Sequence of chain 1.C:
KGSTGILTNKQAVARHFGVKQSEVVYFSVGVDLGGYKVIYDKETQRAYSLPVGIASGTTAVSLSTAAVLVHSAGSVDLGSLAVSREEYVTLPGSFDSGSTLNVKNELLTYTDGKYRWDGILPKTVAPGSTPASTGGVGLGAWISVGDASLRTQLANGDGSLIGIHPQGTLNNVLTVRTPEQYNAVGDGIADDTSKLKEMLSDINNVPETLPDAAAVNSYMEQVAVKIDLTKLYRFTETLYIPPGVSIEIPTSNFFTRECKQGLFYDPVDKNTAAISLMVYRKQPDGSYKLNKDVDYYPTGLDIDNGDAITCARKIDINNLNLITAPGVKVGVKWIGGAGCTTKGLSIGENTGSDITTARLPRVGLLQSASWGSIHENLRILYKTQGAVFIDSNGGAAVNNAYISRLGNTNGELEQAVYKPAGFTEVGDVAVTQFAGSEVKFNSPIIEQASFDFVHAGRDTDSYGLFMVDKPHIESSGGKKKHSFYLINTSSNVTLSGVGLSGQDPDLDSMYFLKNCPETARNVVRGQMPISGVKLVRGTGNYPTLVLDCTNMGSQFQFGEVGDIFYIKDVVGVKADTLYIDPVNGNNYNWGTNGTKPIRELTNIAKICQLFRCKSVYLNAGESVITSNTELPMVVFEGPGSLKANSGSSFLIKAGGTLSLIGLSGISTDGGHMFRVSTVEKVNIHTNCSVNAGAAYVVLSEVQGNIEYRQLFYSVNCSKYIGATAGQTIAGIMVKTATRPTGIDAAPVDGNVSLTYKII

Sequence of chain 1.A:
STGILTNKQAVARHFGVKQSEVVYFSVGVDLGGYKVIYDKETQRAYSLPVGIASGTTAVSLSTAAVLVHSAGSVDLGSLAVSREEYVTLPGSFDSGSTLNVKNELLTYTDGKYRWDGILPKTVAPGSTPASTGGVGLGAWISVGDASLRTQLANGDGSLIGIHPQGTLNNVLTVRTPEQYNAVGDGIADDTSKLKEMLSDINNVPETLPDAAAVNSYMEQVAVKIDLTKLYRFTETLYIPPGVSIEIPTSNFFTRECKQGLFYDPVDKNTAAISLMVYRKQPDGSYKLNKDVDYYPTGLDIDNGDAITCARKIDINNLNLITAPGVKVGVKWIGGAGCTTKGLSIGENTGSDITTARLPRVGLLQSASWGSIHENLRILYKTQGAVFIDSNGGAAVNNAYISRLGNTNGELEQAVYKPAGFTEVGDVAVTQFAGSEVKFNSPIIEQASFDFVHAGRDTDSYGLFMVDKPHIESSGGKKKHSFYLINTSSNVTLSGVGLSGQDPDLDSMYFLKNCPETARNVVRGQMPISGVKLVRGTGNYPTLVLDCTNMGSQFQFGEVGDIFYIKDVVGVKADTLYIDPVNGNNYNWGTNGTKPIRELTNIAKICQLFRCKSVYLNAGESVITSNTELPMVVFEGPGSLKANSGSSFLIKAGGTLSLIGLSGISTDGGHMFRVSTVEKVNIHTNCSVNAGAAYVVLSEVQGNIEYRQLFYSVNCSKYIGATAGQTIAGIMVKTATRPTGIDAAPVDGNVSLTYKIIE

The protein below binds the small molecule below.
Small molecule (SMILES): OC[C@H]1O[C@@H](O[C@H]2[C@H](O)[C@@H](O)[C@@H](O)O[C@@H]2CO)[C@H](O)[C@@H](O)[C@H]1O

Binding-site contacts:
Ligand atom O3 contacts residue LYS577 of chain 1.A at 3.0 Å (salt-bridge).
Ligand atom C6 contacts residue LYS623 of chain 1.C at 4.4 Å.
Ligand atom O6 contacts residue LYS623 of chain 1.C at 3.2 Å (salt-bridge).
Ligand atom O6 contacts residue LEU619 of chain 1.A at 3.8 Å.
Ligand atom C1 contacts residue GLN618 of chain 1.A at 3.9 Å.
Ligand atom O6 contacts residue ASP585 of chain 1.C at 3.1 Å (salt-bridge).
Ligand atom O2 contacts residue LYS577 of chain 1.A at 3.0 Å (salt-bridge).
Ligand atom O2 contacts residue ILE576 of chain 1.A at 4.4 Å.
Ligand atom C5 contacts residue LEU619 of chain 1.A at 3.8 Å (hydrophobic).
Ligand atom O1 contacts residue ARG621 of chain 1.A at 4.5 Å.
Ligand atom C4 contacts residue LYS577 of chain 1.A at 4.0 Å.
Ligand atom O2 contacts residue LYS583 of chain 1.C at 3.2 Å.
Ligand atom O6 contacts residue LYS615 of chain 1.A at 3.2 Å (salt-bridge).
Ligand atom C2 contacts residue LYS577 of chain 1.A at 3.7 Å.
Ligand atom C3 contacts residue LYS577 of chain 1.A at 3.7 Å.
Ligand atom O2 contacts residue LYS615 of chain 1.A at 4.5 Å.
Ligand atom C4 contacts residue LYS577 of chain 1.A at 4.4 Å.
Ligand atom C6 contacts residue LYS577 of chain 1.A at 4.2 Å.
Ligand atom C6 contacts residue ASP585 of chain 1.C at 3.4 Å.
Ligand atom O5 contacts residue LEU619 of chain 1.A at 4.0 Å.
Ligand atom O4 contacts residue LYS577 of chain 1.A at 3.0 Å (salt-bridge).
Ligand atom C5 contacts residue GLN618 of chain 1.A at 4.1 Å.
Ligand atom O4 contacts residue LYS577 of chain 1.A at 3.5 Å (salt-bridge).
Ligand atom C3 contacts residue LYS583 of chain 1.C at 3.7 Å.
Ligand atom O2 contacts residue PRO552 of chain 1.A at 4.4 Å.
Ligand atom O1 contacts residue LEU619 of chain 1.A at 4.1 Å.
Ligand atom O1 contacts residue ASP578 of chain 1.A at 4.2 Å.
Ligand atom O5 contacts residue GLN618 of chain 1.A at 3.4 Å.
Ligand atom C6 contacts residue LYS615 of chain 1.A at 4.0 Å.
Ligand atom O3 contacts residue PRO552 of chain 1.A at 3.8 Å.
Ligand atom O2 contacts residue ARG621 of chain 1.A at 4.4 Å.
Ligand atom C2 contacts residue LYS583 of chain 1.C at 4.0 Å.
Ligand atom C5 contacts residue LYS577 of chain 1.A at 4.1 Å.
Ligand atom O3 contacts residue LYS583 of chain 1.C at 3.3 Å.
Ligand atom O1 contacts residue GLN618 of chain 1.A at 4.2 Å.
Ligand atom O6 contacts residue GLN618 of chain 1.A at 2.8 Å (h-bond).
Ligand atom C4 contacts residue GLN618 of chain 1.A at 4.4 Å.
Ligand atom C6 contacts residue LEU619 of chain 1.A at 3.6 Å (hydrophobic).
Ligand atom C6 contacts residue GLN618 of chain 1.A at 3.7 Å.
Ligand atom C1 contacts residue LYS577 of chain 1.A at 4.2 Å.